Sequence of chain 1.F:
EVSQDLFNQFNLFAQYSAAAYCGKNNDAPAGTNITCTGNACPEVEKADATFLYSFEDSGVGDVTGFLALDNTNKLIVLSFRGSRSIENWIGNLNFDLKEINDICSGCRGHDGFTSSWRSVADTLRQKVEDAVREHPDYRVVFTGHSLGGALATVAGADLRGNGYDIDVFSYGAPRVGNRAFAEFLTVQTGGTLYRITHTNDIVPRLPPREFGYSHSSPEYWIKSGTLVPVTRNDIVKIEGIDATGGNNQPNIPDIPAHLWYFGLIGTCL

Sequence of chain 1.E:
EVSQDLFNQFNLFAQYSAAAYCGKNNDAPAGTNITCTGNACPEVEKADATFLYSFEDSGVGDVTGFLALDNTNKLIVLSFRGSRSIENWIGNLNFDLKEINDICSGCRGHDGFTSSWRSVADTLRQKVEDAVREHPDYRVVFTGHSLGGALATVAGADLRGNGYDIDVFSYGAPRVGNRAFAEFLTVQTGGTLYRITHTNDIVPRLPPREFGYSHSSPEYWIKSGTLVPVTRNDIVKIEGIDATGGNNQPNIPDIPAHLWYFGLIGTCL

A small-molecule ligand and the protein it binds are described below.
Small molecule (SMILES): CCCCCCCC(=O)O

Binding-site contacts:
Ligand atom C3 contacts residue LTV1 of chain 1.FA at 3.2 Å.
Ligand atom O1 contacts residue LTV1 of chain 1.FA at 3.1 Å (h-bond).
Ligand atom C7 contacts residue GLY288 of chain 1.E at 2.9 Å.
Ligand atom C4 contacts residue SER105 of chain 1.E at 4.1 Å.
Ligand atom C6 contacts residue SER105 of chain 1.E at 3.4 Å.
Ligand atom C2 contacts residue SER105 of chain 1.E at 3.2 Å.
Ligand atom C1 contacts residue LTV1 of chain 1.FA at 4.1 Å.
Ligand atom C4 contacts residue TYR43 of chain 1.E at 4.2 Å (hydrophobic).
Ligand atom O1 contacts residue ASN114 of chain 1.E at 4.2 Å.
Ligand atom C3 contacts residue SER168 of chain 1.E at 3.5 Å.
Ligand atom O1 contacts residue SER168 of chain 1.E at 2.1 Å (h-bond).
Ligand atom C3 contacts residue HIS280 of chain 1.E at 3.5 Å.
Ligand atom C2 contacts residue SER168 of chain 1.E at 2.7 Å.
Ligand atom C2 contacts residue GLY104 of chain 1.E at 4.2 Å.
Ligand atom C7 contacts residue LTV1 of chain 1.FA at 3.0 Å.
Ligand atom C3 contacts residue SER105 of chain 1.E at 4.2 Å.
Ligand atom C1 contacts residue HIS280 of chain 1.E at 3.7 Å.
Ligand atom C4 contacts residue LTV1 of chain 1.FA at 2.6 Å.
Ligand atom C8 contacts residue LEU115 of chain 1.F at 3.2 Å (hydrophobic).
Ligand atom C6 contacts residue LTV1 of chain 1.FA at 2.6 Å.
Ligand atom C5 contacts residue LTV1 of chain 1.FA at 1.5 Å.
Ligand atom C6 contacts residue TYR43 of chain 1.E at 3.9 Å (hydrophobic).
Ligand atom C1 contacts residue SER105 of chain 1.E at 3.5 Å.
Ligand atom C8 contacts residue ILE112 of chain 1.F at 3.3 Å (hydrophobic).
Ligand atom C2 contacts residue TYR43 of chain 1.E at 3.5 Å (hydrophobic).
Ligand atom C4 contacts residue LEU281 of chain 1.E at 4.3 Å (hydrophobic).
Ligand atom C7 contacts residue THR289 of chain 1.E at 4.4 Å.
Ligand atom C1 contacts residue SER168 of chain 1.E at 1.4 Å.
Ligand atom C1 contacts residue LEU169 of chain 1.E at 3.4 Å (hydrophobic).
Ligand atom C4 contacts residue HIS280 of chain 1.E at 4.0 Å.
Ligand atom C8 contacts residue LTV1 of chain 1.FA at 3.2 Å.
Ligand atom C7 contacts residue LEU281 of chain 1.E at 4.0 Å (hydrophobic).
Ligand atom O1 contacts residue SER105 of chain 1.E at 2.7 Å (h-bond).
Ligand atom O1 contacts residue LEU169 of chain 1.E at 3.6 Å.
Ligand atom C2 contacts residue HIS167 of chain 1.E at 4.3 Å.
Ligand atom C4 contacts residue HIS167 of chain 1.E at 4.2 Å.
Ligand atom C6 contacts residue GLY288 of chain 1.E at 3.3 Å.
Ligand atom C2 contacts residue HIS280 of chain 1.E at 3.9 Å.
Ligand atom C5 contacts residue SER105 of chain 1.E at 3.3 Å.
Ligand atom C8 contacts residue GLY288 of chain 1.E at 3.3 Å.